This small molecule binds to this protein.
Small molecule (SMILES): C=CC1=C(C)C2=N3->[Ni]45<-N6=C(C=c7c(C)c(C=C)c(n74)=C2)C(C)=C(CCC(=O)O)C6=Cc2c(CCC(=O)O)c(C)c(n25)C=C13

Sequence of chain 1.E:
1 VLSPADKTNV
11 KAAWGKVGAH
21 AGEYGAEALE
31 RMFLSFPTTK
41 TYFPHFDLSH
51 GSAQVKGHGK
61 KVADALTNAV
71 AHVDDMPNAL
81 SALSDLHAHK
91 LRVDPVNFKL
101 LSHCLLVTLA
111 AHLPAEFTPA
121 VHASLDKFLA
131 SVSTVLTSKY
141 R

Binding-site contacts:
Ligand atom CHA contacts residue HIS58 of chain 1.E at 3.2 Å.
Ligand atom CHD contacts residue CMO1 of chain 1.V at 3.7 Å.
Ligand atom C2C contacts residue CMO1 of chain 1.V at 3.3 Å.
Ligand atom CHC contacts residue CMO1 of chain 1.V at 3.8 Å.
Ligand atom NI contacts residue HIS87 of chain 1.E at 3.5 Å.
Ligand atom CMD contacts residue PHE43 of chain 1.E at 3.6 Å (hydrophobic).
Ligand atom ND contacts residue LEU91 of chain 1.E at 3.7 Å.
Ligand atom C1A contacts residue HIS58 of chain 1.E at 3.4 Å.
Ligand atom C4D contacts residue HIS58 of chain 1.E at 3.1 Å.
Ligand atom CHD contacts residue PHE43 of chain 1.E at 3.4 Å (hydrophobic).
Ligand atom C4D contacts residue LEU91 of chain 1.E at 3.5 Å (hydrophobic).
Ligand atom C3B contacts residue LEU136 of chain 1.E at 3.7 Å (hydrophobic).
Ligand atom CMA contacts residue LYS61 of chain 1.E at 3.5 Å.
Ligand atom CMC contacts residue ASN97 of chain 1.E at 3.4 Å.
Ligand atom C3C contacts residue CMO1 of chain 1.V at 3.3 Å.
Ligand atom CHA contacts residue LEU91 of chain 1.E at 3.6 Å (hydrophobic).
Ligand atom CAD contacts residue LEU91 of chain 1.E at 3.7 Å (hydrophobic).
Ligand atom ND contacts residue CMO1 of chain 1.V at 3.8 Å.
Ligand atom C1D contacts residue PHE43 of chain 1.E at 3.7 Å (hydrophobic).
Ligand atom C3D contacts residue HIS58 of chain 1.E at 3.8 Å.
Ligand atom O2A contacts residue LYS61 of chain 1.E at 3.4 Å (salt-bridge).
Ligand atom NI contacts residue CMO1 of chain 1.V at 3.1 Å.
Ligand atom NB contacts residue CMO1 of chain 1.V at 3.8 Å.
Ligand atom C1C contacts residue CMO1 of chain 1.V at 3.1 Å.
Ligand atom NA contacts residue HIS58 of chain 1.E at 3.7 Å.
Ligand atom C4C contacts residue CMO1 of chain 1.V at 3.1 Å.
Ligand atom CAC contacts residue VAL93 of chain 1.E at 3.6 Å (hydrophobic).
Ligand atom O2D contacts residue HIS45 of chain 1.E at 2.8 Å (h-bond).
Ligand atom C2B contacts residue LEU136 of chain 1.E at 3.7 Å (hydrophobic).
Ligand atom C3D contacts residue LEU91 of chain 1.E at 3.7 Å (hydrophobic).
Ligand atom C3A contacts residue LEU83 of chain 1.E at 3.8 Å (hydrophobic).
Ligand atom ND contacts residue HIS58 of chain 1.E at 3.4 Å.
Ligand atom CBA contacts residue LEU86 of chain 1.E at 3.8 Å (hydrophobic).
Ligand atom NC contacts residue CMO1 of chain 1.V at 2.9 Å (h-bond).
Ligand atom CHC contacts residue PHE98 of chain 1.E at 3.6 Å (hydrophobic).
Ligand atom NC contacts residue HIS87 of chain 1.E at 3.7 Å.
Ligand atom CBB contacts residue VAL132 of chain 1.E at 3.8 Å (hydrophobic).
Ligand atom CHC contacts residue LEU101 of chain 1.E at 3.6 Å (hydrophobic).
Ligand atom NB contacts residue HIS87 of chain 1.E at 3.5 Å.
Ligand atom CMD contacts residue TYR42 of chain 1.E at 3.3 Å (hydrophobic).